Sequence of chain 1.A:
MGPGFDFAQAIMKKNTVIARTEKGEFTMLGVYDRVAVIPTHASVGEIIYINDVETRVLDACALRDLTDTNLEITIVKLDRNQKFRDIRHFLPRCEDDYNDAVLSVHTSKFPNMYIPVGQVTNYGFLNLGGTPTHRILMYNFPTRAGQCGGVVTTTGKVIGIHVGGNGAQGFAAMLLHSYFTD

Binding-site contacts:
Ligand atom C9 contacts residue LEU128 of chain 1.A at 3.1 Å (hydrophobic).
Ligand atom N1 contacts residue GLU72 of chain 1.A at 4.2 Å.
Ligand atom C6 contacts residue GLY129 of chain 1.A at 3.8 Å.
Ligand atom O contacts residue THR131 of chain 1.A at 3.2 Å (h-bond).
Ligand atom C7 contacts residue LEU128 of chain 1.A at 3.9 Å (hydrophobic).
Ligand atom C9 contacts residue GLU72 of chain 1.A at 3.5 Å.
Ligand atom C9 contacts residue THR131 of chain 1.A at 3.7 Å.
Ligand atom C8 contacts residue THR131 of chain 1.A at 3.1 Å.
Ligand atom C10 contacts residue HIS41 of chain 1.A at 4.0 Å.
Ligand atom C6 contacts residue THR131 of chain 1.A at 4.1 Å.
Ligand atom O contacts residue GLY129 of chain 1.A at 3.8 Å.
Ligand atom C8 contacts residue LEU128 of chain 1.A at 2.6 Å (hydrophobic).
Ligand atom C7 contacts residue THR131 of chain 1.A at 4.1 Å.
Ligand atom C10 contacts residue LEU128 of chain 1.A at 3.7 Å (hydrophobic).
Ligand atom C8 contacts residue GLY129 of chain 1.A at 3.3 Å.
Ligand atom C10 contacts residue GLU72 of chain 1.A at 3.5 Å.
Ligand atom N1 contacts residue HIS41 of chain 1.A at 3.8 Å.
Ligand atom N contacts residue GLY129 of chain 1.A at 4.5 Å.
Ligand atom C7 contacts residue GLY129 of chain 1.A at 3.7 Å.
Ligand atom C2 contacts residue LYS23 of chain 1.A at 4.4 Å.

A protein and the small-molecule ligand that binds it are described below.
Small molecule (SMILES): Cc1cccc(NC(=O)[C@H]2CCCN2)n1